This protein binds this small molecule.
Small molecule (SMILES): CC(=O)N[C@H]1[C@H](O[C@H]2[C@H](O[C@@H]3O[C@@H](C)[C@@H](O)[C@@H](O)[C@@H]3O)[C@@H](NC(C)=O)CO[C@@H]2CO[C@@H]2O[C@@H](C)[C@@H](O)[C@@H](O)[C@@H]2O)O[C@H](CO)[C@@H](O)[C@@H]1O

Sequence of chain 1.D:
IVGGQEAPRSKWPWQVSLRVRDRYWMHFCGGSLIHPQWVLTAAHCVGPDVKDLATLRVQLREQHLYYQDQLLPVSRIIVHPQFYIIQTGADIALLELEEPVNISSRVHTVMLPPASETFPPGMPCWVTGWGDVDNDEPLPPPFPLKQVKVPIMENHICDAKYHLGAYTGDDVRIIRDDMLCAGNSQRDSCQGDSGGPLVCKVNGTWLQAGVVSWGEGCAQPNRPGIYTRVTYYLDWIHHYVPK

Binding-site contacts:
Ligand atom C4 contacts residue ASN102 of chain 1.D at 4.2 Å.
Ligand atom N2 contacts residue ASN102 of chain 1.D at 2.9 Å (h-bond).
Ligand atom C8 contacts residue ASN102 of chain 1.D at 4.3 Å.
Ligand atom C5 contacts residue ASN102 of chain 1.D at 3.7 Å.
Ligand atom C7 contacts residue ASN102 of chain 1.D at 3.4 Å.
Ligand atom C1 contacts residue ASN102 of chain 1.D at 1.4 Å.
Ligand atom C3 contacts residue ASN102 of chain 1.D at 3.8 Å.
Ligand atom C2 contacts residue ASN102 of chain 1.D at 2.4 Å.
Ligand atom O5 contacts residue ASN102 of chain 1.D at 2.4 Å (h-bond).
Ligand atom O7 contacts residue ASN102 of chain 1.D at 3.8 Å.